Sequence of chain 1.A:
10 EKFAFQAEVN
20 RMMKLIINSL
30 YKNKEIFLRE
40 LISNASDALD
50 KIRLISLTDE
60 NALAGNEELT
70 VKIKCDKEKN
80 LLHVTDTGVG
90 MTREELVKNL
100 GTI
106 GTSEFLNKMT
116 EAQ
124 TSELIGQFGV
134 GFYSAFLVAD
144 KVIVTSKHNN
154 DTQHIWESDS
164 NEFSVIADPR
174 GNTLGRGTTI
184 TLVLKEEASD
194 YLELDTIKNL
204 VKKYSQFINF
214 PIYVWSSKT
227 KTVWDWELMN

Binding-site contacts:
Ligand atom N9 contacts residue PG41 of chain 1.F at 1.6 Å (h-bond).
Ligand atom N1 contacts residue PG41 of chain 1.F at 1.3 Å (h-bond).
Ligand atom C8 contacts residue PG41 of chain 1.F at 0.8 Å.
Ligand atom N7 contacts residue ASN43 of chain 1.A at 3.8 Å.
Ligand atom N3 contacts residue MET90 of chain 1.A at 3.6 Å (h-bond).
Ligand atom I2 contacts residue GLY89 of chain 1.A at 3.1 Å.
Ligand atom I2 contacts residue ALA47 of chain 1.A at 3.9 Å.
Ligand atom O4' contacts residue PG41 of chain 1.F at 1.7 Å (h-bond).
Ligand atom O2' contacts residue PG41 of chain 1.F at 1.6 Å (h-bond).
Ligand atom N7 contacts residue PG41 of chain 1.F at 0.7 Å.
Ligand atom C51 contacts residue TYR136 of chain 1.A at 3.2 Å (hydrophobic).
Ligand atom C4 contacts residue MET90 of chain 1.A at 3.6 Å (hydrophobic).
Ligand atom C5' contacts residue ASN98 of chain 1.A at 3.9 Å.
Ligand atom C2' contacts residue PG41 of chain 1.F at 1.7 Å.
Ligand atom C2 contacts residue PG41 of chain 1.F at 2.6 Å.
Ligand atom C5 contacts residue PG41 of chain 1.F at 0.8 Å.
Ligand atom N3 contacts residue PG41 of chain 1.F at 3.2 Å (h-bond).
Ligand atom C4 contacts residue PG41 of chain 1.F at 2.0 Å.
Ligand atom C4' contacts residue ASN98 of chain 1.A at 3.7 Å.
Ligand atom O5' contacts residue PHE135 of chain 1.A at 3.1 Å.
Ligand atom O4' contacts residue ASN98 of chain 1.A at 3.7 Å.
Ligand atom C51 contacts residue PG41 of chain 1.F at 3.8 Å.
Ligand atom C52 contacts residue TYR136 of chain 1.A at 3.1 Å (hydrophobic).
Ligand atom N6 contacts residue ASP85 of chain 1.A at 3.3 Å (salt-bridge).
Ligand atom N6 contacts residue PG41 of chain 1.F at 0.5 Å.
Ligand atom C4' contacts residue PG41 of chain 1.F at 1.1 Å.
Ligand atom C1' contacts residue MET90 of chain 1.A at 3.8 Å (hydrophobic).
Ligand atom O3' contacts residue PG41 of chain 1.F at 1.4 Å (h-bond).
Ligand atom O5' contacts residue PG41 of chain 1.F at 1.9 Å.
Ligand atom C3' contacts residue PG41 of chain 1.F at 1.2 Å.
Ligand atom C6 contacts residue PG41 of chain 1.F at 1.4 Å.
Ligand atom I2 contacts residue VAL88 of chain 1.A at 3.1 Å.
Ligand atom O2' contacts residue ASN98 of chain 1.A at 3.5 Å (h-bond).
Ligand atom N5' contacts residue PG41 of chain 1.F at 2.5 Å.
Ligand atom C5' contacts residue PG41 of chain 1.F at 1.7 Å.
Ligand atom N5' contacts residue ASN98 of chain 1.A at 3.4 Å (h-bond).
Ligand atom C1' contacts residue PG41 of chain 1.F at 1.7 Å.
Ligand atom C52 contacts residue PHE135 of chain 1.A at 3.0 Å (hydrophobic).
Ligand atom O4' contacts residue LEU99 of chain 1.A at 3.1 Å.
Ligand atom N1 contacts residue ALA47 of chain 1.A at 3.4 Å.

A protein and the small-molecule ligand that binds it are described below.
Small molecule (SMILES): CCNC(=O)[C@H]1O[C@@H](n2cnc3c(N)nc(I)nc32)[C@H](O)[C@@H]1O